Sequence of chain 1.E:
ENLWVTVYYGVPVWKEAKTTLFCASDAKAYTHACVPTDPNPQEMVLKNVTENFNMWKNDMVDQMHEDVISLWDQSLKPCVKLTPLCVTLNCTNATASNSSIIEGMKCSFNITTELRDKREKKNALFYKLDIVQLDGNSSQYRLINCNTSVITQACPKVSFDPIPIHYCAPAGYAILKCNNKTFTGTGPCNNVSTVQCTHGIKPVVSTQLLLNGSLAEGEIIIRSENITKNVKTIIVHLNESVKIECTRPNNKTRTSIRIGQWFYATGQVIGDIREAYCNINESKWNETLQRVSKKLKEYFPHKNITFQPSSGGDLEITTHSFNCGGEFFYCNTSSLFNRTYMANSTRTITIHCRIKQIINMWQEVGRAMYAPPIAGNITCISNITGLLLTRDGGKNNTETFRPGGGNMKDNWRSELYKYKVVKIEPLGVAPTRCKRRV

The small molecule below binds the protein below.
Small molecule (SMILES): CC(=O)N[C@H]1[C@H](O[C@H]2[C@H](O)[C@@H](NC(C)=O)CO[C@@H]2CO)O[C@H](CO)[C@@H](O[C@@H]2O[C@H](CO)[C@@H](O)[C@H](O)[C@@H]2O)[C@@H]1O

Binding-site contacts:
Ligand atom C2 contacts residue ASN247 of chain 1.E at 2.5 Å.
Ligand atom O7 contacts residue LYS237 of chain 1.E at 3.1 Å (salt-bridge).
Ligand atom C6 contacts residue CYS428 of chain 1.E at 4.1 Å (hydrophobic).
Ligand atom C8 contacts residue ASN247 of chain 1.E at 4.3 Å.
Ligand atom N2 contacts residue LYS237 of chain 1.E at 4.5 Å.
Ligand atom C6 contacts residue ILE429 of chain 1.E at 4.3 Å (hydrophobic).
Ligand atom C4 contacts residue ASN247 of chain 1.E at 4.3 Å.
Ligand atom C8 contacts residue PRO197 of chain 1.E at 4.3 Å (hydrophobic).
Ligand atom C4 contacts residue ILE429 of chain 1.E at 3.5 Å (hydrophobic).
Ligand atom C7 contacts residue ASP196 of chain 1.E at 4.4 Å.
Ligand atom O5 contacts residue ASN247 of chain 1.E at 2.4 Å (h-bond).
Ligand atom C1 contacts residue ILE429 of chain 1.E at 4.4 Å (hydrophobic).
Ligand atom C5 contacts residue ILE429 of chain 1.E at 4.1 Å (hydrophobic).
Ligand atom N2 contacts residue ASN247 of chain 1.E at 2.8 Å (h-bond).
Ligand atom O5 contacts residue ILE429 of chain 1.E at 4.0 Å.
Ligand atom C3 contacts residue ILE429 of chain 1.E at 3.5 Å (hydrophobic).
Ligand atom C8 contacts residue LYS237 of chain 1.E at 3.3 Å.
Ligand atom C5 contacts residue ASN247 of chain 1.E at 3.6 Å.
Ligand atom O7 contacts residue CYS361 of chain 1.E at 4.0 Å.
Ligand atom C3 contacts residue ASN247 of chain 1.E at 3.8 Å.
Ligand atom O3 contacts residue ILE429 of chain 1.E at 3.1 Å (h-bond).
Ligand atom C8 contacts residue GLY362 of chain 1.E at 3.6 Å.
Ligand atom O7 contacts residue ASN247 of chain 1.E at 3.3 Å (h-bond).
Ligand atom C7 contacts residue GLY362 of chain 1.E at 3.8 Å.
Ligand atom C8 contacts residue ASP196 of chain 1.E at 3.3 Å.
Ligand atom C1 contacts residue ASN247 of chain 1.E at 1.4 Å.
Ligand atom C2 contacts residue ILE429 of chain 1.E at 3.6 Å (hydrophobic).
Ligand atom O6 contacts residue ASN360 of chain 1.E at 3.4 Å (h-bond).
Ligand atom O5 contacts residue SER430 of chain 1.E at 4.1 Å.
Ligand atom O7 contacts residue CYS428 of chain 1.E at 4.2 Å.
Ligand atom O6 contacts residue ILE429 of chain 1.E at 4.4 Å.
Ligand atom C7 contacts residue LYS237 of chain 1.E at 3.4 Å.
Ligand atom O7 contacts residue GLY362 of chain 1.E at 3.1 Å (h-bond).
Ligand atom C6 contacts residue ASN360 of chain 1.E at 4.2 Å.
Ligand atom C7 contacts residue ASN247 of chain 1.E at 3.2 Å.